Binding-site contacts:
Ligand atom N16 contacts residue PHE250 of chain 1.C at 3.5 Å.
Ligand atom N21 contacts residue PHE283 of chain 1.C at 3.7 Å.
Ligand atom C9 contacts residue LYS272 of chain 1.C at 3.5 Å.
Ligand atom C11 contacts residue GLY279 of chain 1.C at 3.8 Å.
Ligand atom C8 contacts residue PRO266 of chain 1.C at 3.5 Å (hydrophobic).
Ligand atom C1 contacts residue TYR247 of chain 1.C at 3.5 Å (hydrophobic).
Ligand atom N6 contacts residue MET267 of chain 1.C at 3.7 Å.
Ligand atom C1 contacts residue GLY279 of chain 1.C at 3.4 Å.
Ligand atom C23 contacts residue ILE246 of chain 1.C at 3.5 Å (hydrophobic).
Ligand atom N5 contacts residue MET267 of chain 1.C at 3.6 Å.
Ligand atom N21 contacts residue LEU229 of chain 1.C at 3.8 Å.
Ligand atom C11 contacts residue GLN280 of chain 1.C at 3.7 Å.
Ligand atom N16 contacts residue PHE283 of chain 1.C at 3.7 Å.
Ligand atom C3 contacts residue TYR247 of chain 1.C at 3.4 Å (hydrophobic).
Ligand atom C11 contacts residue PHE283 of chain 1.C at 3.6 Å (hydrophobic).
Ligand atom C14 contacts residue GLN280 of chain 1.C at 3.8 Å.
Ligand atom N15 contacts residue GLN280 of chain 1.C at 3.0 Å (h-bond).
Ligand atom N6 contacts residue GLY279 of chain 1.C at 3.6 Å.
Ligand atom C3 contacts residue GLY279 of chain 1.C at 3.4 Å.
Ligand atom C9 contacts residue GLU275 of chain 1.C at 3.4 Å.
Ligand atom C17 contacts residue PHE283 of chain 1.C at 3.5 Å (hydrophobic).
Ligand atom C20 contacts residue ILE246 of chain 1.C at 3.6 Å (hydrophobic).
Ligand atom N2 contacts residue TYR247 of chain 1.C at 2.4 Å (h-bond).
Ligand atom C11 contacts residue TYR247 of chain 1.C at 3.7 Å (hydrophobic).
Ligand atom N2 contacts residue GLY279 of chain 1.C at 3.6 Å.
Ligand atom C10 contacts residue TYR247 of chain 1.C at 3.5 Å (hydrophobic).
Ligand atom C13 contacts residue GLN280 of chain 1.C at 3.7 Å.
Ligand atom C24 contacts residue SER231 of chain 1.C at 3.2 Å.
Ligand atom C13 contacts residue PHE250 of chain 1.C at 3.8 Å (hydrophobic).
Ligand atom N4 contacts residue GLY279 of chain 1.C at 3.6 Å (h-bond).
Ligand atom C14 contacts residue PHE250 of chain 1.C at 3.7 Å (hydrophobic).
Ligand atom C19 contacts residue PHE283 of chain 1.C at 3.7 Å (hydrophobic).
Ligand atom C19 contacts residue ILE246 of chain 1.C at 3.5 Å (hydrophobic).
Ligand atom N18 contacts residue PHE283 of chain 1.C at 3.7 Å.
Ligand atom C23 contacts residue GLN280 of chain 1.C at 3.5 Å.
Ligand atom C24 contacts residue ILE246 of chain 1.C at 3.6 Å (hydrophobic).
Ligand atom C13 contacts residue TYR247 of chain 1.C at 3.5 Å (hydrophobic).
Ligand atom C22 contacts residue PHE283 of chain 1.C at 3.4 Å (hydrophobic).
Ligand atom C20 contacts residue PHE283 of chain 1.C at 3.8 Å (hydrophobic).
Ligand atom C1 contacts residue MET267 of chain 1.C at 3.8 Å (hydrophobic).

A small-molecule ligand and the protein it binds are described below.
Small molecule (SMILES): Cc1nc(C)c2nc(CCc3nc(N4CCCC4)nn3C)nn2c1C

Sequence of chain 1.C:
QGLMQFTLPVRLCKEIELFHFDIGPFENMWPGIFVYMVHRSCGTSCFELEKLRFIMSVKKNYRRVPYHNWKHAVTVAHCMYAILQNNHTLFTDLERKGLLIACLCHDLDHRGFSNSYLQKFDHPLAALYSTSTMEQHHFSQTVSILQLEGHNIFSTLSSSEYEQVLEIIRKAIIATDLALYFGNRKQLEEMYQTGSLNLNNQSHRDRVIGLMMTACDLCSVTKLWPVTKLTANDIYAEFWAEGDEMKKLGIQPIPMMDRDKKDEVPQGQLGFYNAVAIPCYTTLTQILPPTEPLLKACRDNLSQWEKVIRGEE